Binding-site contacts:
Ligand atom N2 contacts residue ASN165 of chain 1.A at 2.9 Å (h-bond).
Ligand atom C2 contacts residue ASN236 of chain 1.A at 3.5 Å.
Ligand atom C8 contacts residue ASP237 of chain 1.A at 3.5 Å.
Ligand atom N2 contacts residue ALA238 of chain 1.A at 4.4 Å.
Ligand atom O7 contacts residue ASN236 of chain 1.A at 3.9 Å.
Ligand atom C2 contacts residue ASN165 of chain 1.A at 2.5 Å.
Ligand atom C8 contacts residue ASN236 of chain 1.A at 3.0 Å.
Ligand atom C3 contacts residue ASN165 of chain 1.A at 3.8 Å.
Ligand atom C7 contacts residue ALA238 of chain 1.A at 4.0 Å (hydrophobic).
Ligand atom C6 contacts residue ASN236 of chain 1.A at 4.2 Å.
Ligand atom O4 contacts residue ASN236 of chain 1.A at 3.8 Å.
Ligand atom N2 contacts residue ASN236 of chain 1.A at 2.6 Å (h-bond).
Ligand atom C7 contacts residue ASN236 of chain 1.A at 3.5 Å.
Ligand atom C4 contacts residue ASN165 of chain 1.A at 4.3 Å.
Ligand atom C4 contacts residue ASN236 of chain 1.A at 4.1 Å.
Ligand atom C1 contacts residue ASN236 of chain 1.A at 3.6 Å.
Ligand atom O7 contacts residue ALA238 of chain 1.A at 4.0 Å.
Ligand atom C8 contacts residue ALA238 of chain 1.A at 3.6 Å (hydrophobic).
Ligand atom C5 contacts residue ASN236 of chain 1.A at 3.5 Å.
Ligand atom O7 contacts residue ASN165 of chain 1.A at 3.8 Å.
Ligand atom O5 contacts residue ASN165 of chain 1.A at 2.4 Å (h-bond).
Ligand atom C1 contacts residue ASN165 of chain 1.A at 1.4 Å.
Ligand atom O5 contacts residue ASN236 of chain 1.A at 4.3 Å.
Ligand atom C3 contacts residue ASN236 of chain 1.A at 3.8 Å.
Ligand atom N2 contacts residue ASP237 of chain 1.A at 4.3 Å.
Ligand atom C7 contacts residue ASN165 of chain 1.A at 3.6 Å.
Ligand atom C7 contacts residue ASP237 of chain 1.A at 4.4 Å.
Ligand atom C8 contacts residue PRO217 of chain 3.A at 4.0 Å (hydrophobic).
Ligand atom C5 contacts residue ASN165 of chain 1.A at 3.7 Å.

Sequence of chain 3.A:
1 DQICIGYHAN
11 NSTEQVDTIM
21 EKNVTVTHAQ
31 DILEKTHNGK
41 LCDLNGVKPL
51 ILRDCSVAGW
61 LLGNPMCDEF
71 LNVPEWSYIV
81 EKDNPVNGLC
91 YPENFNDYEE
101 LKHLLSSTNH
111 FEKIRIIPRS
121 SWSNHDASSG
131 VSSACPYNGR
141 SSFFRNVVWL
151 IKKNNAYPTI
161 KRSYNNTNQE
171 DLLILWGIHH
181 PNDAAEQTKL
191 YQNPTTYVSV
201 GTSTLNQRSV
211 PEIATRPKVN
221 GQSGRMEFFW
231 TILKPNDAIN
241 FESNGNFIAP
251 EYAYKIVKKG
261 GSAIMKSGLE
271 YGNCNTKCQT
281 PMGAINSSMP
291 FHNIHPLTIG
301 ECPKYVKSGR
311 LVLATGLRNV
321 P

This protein binds this small molecule.
Small molecule (SMILES): CC(=O)N[C@H]1[C@H](O[C@H]2[C@H](O)[C@@H](NC(C)=O)CO[C@@H]2CO)O[C@H](CO)[C@@H](O)[C@@H]1O

Sequence of chain 1.A:
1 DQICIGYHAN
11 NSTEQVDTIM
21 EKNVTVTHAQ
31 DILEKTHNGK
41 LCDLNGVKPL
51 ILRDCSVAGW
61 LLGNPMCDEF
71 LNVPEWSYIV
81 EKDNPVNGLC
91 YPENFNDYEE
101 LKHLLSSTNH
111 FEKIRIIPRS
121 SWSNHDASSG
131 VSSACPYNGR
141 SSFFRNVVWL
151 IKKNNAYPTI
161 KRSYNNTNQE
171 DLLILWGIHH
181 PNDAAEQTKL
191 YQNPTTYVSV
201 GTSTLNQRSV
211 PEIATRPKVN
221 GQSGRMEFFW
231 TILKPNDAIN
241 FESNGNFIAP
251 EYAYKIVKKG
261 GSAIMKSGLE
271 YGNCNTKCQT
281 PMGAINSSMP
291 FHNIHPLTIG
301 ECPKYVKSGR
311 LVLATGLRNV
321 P